Sequence of chain 1.A:
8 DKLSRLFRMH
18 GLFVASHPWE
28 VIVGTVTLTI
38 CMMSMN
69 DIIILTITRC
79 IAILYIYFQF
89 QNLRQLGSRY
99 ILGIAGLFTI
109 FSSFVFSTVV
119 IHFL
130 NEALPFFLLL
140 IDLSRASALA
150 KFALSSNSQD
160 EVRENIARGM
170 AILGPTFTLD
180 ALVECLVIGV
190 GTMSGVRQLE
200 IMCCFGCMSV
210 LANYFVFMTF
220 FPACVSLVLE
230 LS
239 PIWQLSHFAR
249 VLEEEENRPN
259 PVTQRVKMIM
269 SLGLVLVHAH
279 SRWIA

A protein and the small-molecule ligand that binds it are described below.
Small molecule (SMILES): CC(C)CCC[C@@H](C)[C@H]1CC[C@H]2[C@@H]3CC=C4C[C@@H](OC(=O)CCC(=O)O)CC[C@]4(C)[C@H]3CC[C@]12C

Binding-site contacts:
Ligand atom CBE contacts residue PHE14 of chain 1.A at 4.5 Å (hydrophobic).
Ligand atom CAO contacts residue PHE14 of chain 1.A at 4.3 Å (hydrophobic).
Ligand atom CAU contacts residue HIS17 of chain 1.A at 4.3 Å.
Ligand atom CBG contacts residue HIS17 of chain 1.A at 4.4 Å.
Ligand atom CAJ contacts residue TYR213 of chain 1.A at 4.1 Å (hydrophobic).
Ligand atom CAC contacts residue MET217 of chain 1.A at 4.3 Å (hydrophobic).
Ligand atom CAY contacts residue PHE20 of chain 1.A at 4.1 Å (hydrophobic).
Ligand atom CBB contacts residue PHE14 of chain 1.A at 4.5 Å (hydrophobic).
Ligand atom CBF contacts residue HIS17 of chain 1.A at 4.4 Å.
Ligand atom OAG contacts residue PHE20 of chain 1.A at 3.2 Å.
Ligand atom CAK contacts residue LEU13 of chain 1.A at 4.3 Å (hydrophobic).
Ligand atom CAB contacts residue TYR213 of chain 1.A at 4.2 Å (hydrophobic).
Ligand atom CAC contacts residue TYR213 of chain 1.A at 4.1 Å (hydrophobic).
Ligand atom CAQ contacts residue LEU13 of chain 1.A at 3.7 Å (hydrophobic).
Ligand atom CAC contacts residue PHE14 of chain 1.A at 3.8 Å (hydrophobic).
Ligand atom CBG contacts residue LEU13 of chain 1.A at 4.3 Å (hydrophobic).